The protein below binds the small molecule below.
Small molecule (SMILES): CC(=O)N[C@@H]1[C@@H](O)[C@H](O)[C@@H](CO)O[C@H]1O

Binding-site contacts:
Ligand atom O7 contacts residue ASN103 of chain 2.I at 4.3 Å.
Ligand atom C2 contacts residue NAG1 of chain 2.KA at 4.2 Å.
Ligand atom C7 contacts residue GLU115 of chain 2.I at 4.2 Å.
Ligand atom C8 contacts residue GLU115 of chain 2.I at 3.2 Å.
Ligand atom O5 contacts residue LYS117 of chain 2.I at 3.0 Å (salt-bridge).
Ligand atom C6 contacts residue TYR161 of chain 2.I at 3.1 Å (hydrophobic).
Ligand atom O7 contacts residue NAG1 of chain 2.KA at 3.0 Å (h-bond).
Ligand atom C2 contacts residue LYS117 of chain 2.I at 4.2 Å.
Ligand atom C8 contacts residue GLY114 of chain 2.I at 3.2 Å.
Ligand atom C1 contacts residue ASN103 of chain 2.I at 1.4 Å.
Ligand atom C7 contacts residue ASN103 of chain 2.I at 3.4 Å.
Ligand atom C5 contacts residue TYR161 of chain 2.I at 4.4 Å (hydrophobic).
Ligand atom C3 contacts residue ASN103 of chain 2.I at 3.8 Å.
Ligand atom O7 contacts residue ASN107 of chain 2.I at 3.9 Å.
Ligand atom C7 contacts residue ASP110 of chain 2.I at 4.3 Å.
Ligand atom C5 contacts residue LYS117 of chain 2.I at 3.8 Å.
Ligand atom O3 contacts residue GLU115 of chain 2.I at 3.9 Å.
Ligand atom C7 contacts residue NAG1 of chain 2.KA at 3.8 Å.
Ligand atom C6 contacts residue LYS117 of chain 2.I at 3.6 Å.
Ligand atom C1 contacts residue LYS117 of chain 2.I at 3.9 Å.
Ligand atom N2 contacts residue ASN103 of chain 2.I at 2.9 Å (h-bond).
Ligand atom C4 contacts residue ASN103 of chain 2.I at 4.3 Å.
Ligand atom C2 contacts residue GLU115 of chain 2.I at 4.3 Å.
Ligand atom C2 contacts residue ASN103 of chain 2.I at 2.5 Å.
Ligand atom O6 contacts residue TYR161 of chain 2.I at 3.5 Å (h-bond).
Ligand atom C5 contacts residue ASN103 of chain 2.I at 3.7 Å.
Ligand atom C8 contacts residue ASN103 of chain 2.I at 3.5 Å.
Ligand atom O5 contacts residue ASN103 of chain 2.I at 2.4 Å (h-bond).
Ligand atom O7 contacts residue ASP110 of chain 2.I at 3.3 Å (salt-bridge).
Ligand atom N2 contacts residue NAG1 of chain 2.KA at 3.3 Å (h-bond).
Ligand atom C4 contacts residue LYS117 of chain 2.I at 4.0 Å.
Ligand atom C1 contacts residue NAG1 of chain 2.KA at 4.3 Å.

Sequence of chain 2.I:
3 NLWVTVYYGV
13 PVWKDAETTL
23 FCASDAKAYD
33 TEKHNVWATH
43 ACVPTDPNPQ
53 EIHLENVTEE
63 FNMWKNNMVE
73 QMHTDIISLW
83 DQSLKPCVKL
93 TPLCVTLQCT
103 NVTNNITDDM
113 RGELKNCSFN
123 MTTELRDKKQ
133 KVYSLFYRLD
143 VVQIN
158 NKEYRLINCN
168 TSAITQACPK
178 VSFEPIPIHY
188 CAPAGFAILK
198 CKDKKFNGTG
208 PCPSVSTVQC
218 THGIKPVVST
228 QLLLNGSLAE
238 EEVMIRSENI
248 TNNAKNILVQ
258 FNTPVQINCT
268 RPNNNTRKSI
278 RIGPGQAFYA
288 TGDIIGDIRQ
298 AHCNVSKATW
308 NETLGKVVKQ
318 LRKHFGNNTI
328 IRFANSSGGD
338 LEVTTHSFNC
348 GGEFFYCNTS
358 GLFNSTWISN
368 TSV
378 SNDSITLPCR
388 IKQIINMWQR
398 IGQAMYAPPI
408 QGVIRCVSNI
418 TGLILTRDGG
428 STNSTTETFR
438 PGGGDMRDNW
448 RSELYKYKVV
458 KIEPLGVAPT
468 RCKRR